The protein below binds the small molecule below.
Small molecule (SMILES): NCc1ccc(C(=O)N[C@H]2Cc3cccc(C(=O)O)c3O[B-]2(O)O)cc1

Binding-site contacts:
Ligand atom O16 contacts residue ZN1 of chain 1.C at 3.6 Å.
Ligand atom O16 contacts residue HIS210 of chain 1.A at 3.3 Å (h-bond).
Ligand atom B17 contacts residue ASP90 of chain 1.A at 3.4 Å.
Ligand atom C24 contacts residue ZN1 of chain 1.B at 3.1 Å.
Ligand atom O18 contacts residue HIS88 of chain 1.A at 3.1 Å (h-bond).
Ligand atom B17 contacts residue ZN1 of chain 1.B at 3.1 Å.
Ligand atom O18 contacts residue ZN1 of chain 1.B at 3.1 Å.
Ligand atom N01 contacts residue ASP183 of chain 1.A at 3.0 Å (salt-bridge).
Ligand atom O19 contacts residue HIS149 of chain 1.A at 3.1 Å.
Ligand atom O10 contacts residue ALA89 of chain 1.A at 3.3 Å (h-bond).
Ligand atom O25 contacts residue ASN180 of chain 1.A at 3.1 Å (h-bond).
Ligand atom B17 contacts residue ZN1 of chain 1.C at 2.8 Å.
Ligand atom C15 contacts residue ZN1 of chain 1.B at 3.0 Å.
Ligand atom C15 contacts residue HIS210 of chain 1.A at 3.5 Å.
Ligand atom C05 contacts residue HIS88 of chain 1.A at 3.6 Å.
Ligand atom O26 contacts residue CYS168 of chain 1.A at 3.5 Å.
Ligand atom N11 contacts residue ASN180 of chain 1.A at 3.3 Å (h-bond).
Ligand atom O19 contacts residue ZN1 of chain 1.C at 2.7 Å.
Ligand atom O19 contacts residue HIS88 of chain 1.A at 3.2 Å (h-bond).
Ligand atom O19 contacts residue ASN180 of chain 1.A at 2.8 Å (h-bond).
Ligand atom O26 contacts residue HIS210 of chain 1.A at 3.1 Å (h-bond).
Ligand atom O26 contacts residue ZN1 of chain 1.B at 2.2 Å.
Ligand atom O18 contacts residue ASP90 of chain 1.A at 2.5 Å (salt-bridge).
Ligand atom C12 contacts residue ASP90 of chain 1.A at 3.4 Å.
Ligand atom C13 contacts residue TRP59 of chain 1.A at 3.5 Å (hydrophobic).
Ligand atom O25 contacts residue LYS171 of chain 1.A at 3.1 Å (salt-bridge).
Ligand atom C23 contacts residue PHE34 of chain 1.A at 3.5 Å (hydrophobic).
Ligand atom C08 contacts residue ASP183 of chain 1.A at 3.7 Å.
Ligand atom O16 contacts residue ASP90 of chain 1.A at 3.1 Å (salt-bridge).
Ligand atom O18 contacts residue HIS149 of chain 1.A at 3.4 Å (h-bond).
Ligand atom C20 contacts residue HIS210 of chain 1.A at 3.6 Å.
Ligand atom C24 contacts residue HIS210 of chain 1.A at 3.6 Å.
Ligand atom C06 contacts residue HIS88 of chain 1.A at 3.6 Å.
Ligand atom O18 contacts residue HIS86 of chain 1.A at 3.0 Å (h-bond).
Ligand atom C07 contacts residue ASN180 of chain 1.A at 3.2 Å.
Ligand atom O16 contacts residue ZN1 of chain 1.B at 2.0 Å.
Ligand atom C20 contacts residue ZN1 of chain 1.B at 3.4 Å.
Ligand atom O18 contacts residue ZN1 of chain 1.C at 1.8 Å.
Ligand atom B17 contacts residue HIS88 of chain 1.A at 3.7 Å.
Ligand atom O26 contacts residue HIS149 of chain 1.A at 3.7 Å.

Sequence of chain 1.A:
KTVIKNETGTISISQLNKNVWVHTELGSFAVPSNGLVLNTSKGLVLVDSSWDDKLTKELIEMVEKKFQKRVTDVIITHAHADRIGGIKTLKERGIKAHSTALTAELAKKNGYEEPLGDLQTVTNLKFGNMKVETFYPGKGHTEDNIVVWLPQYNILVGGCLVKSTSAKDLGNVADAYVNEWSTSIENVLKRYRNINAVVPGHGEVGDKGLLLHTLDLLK